Binding-site contacts:
Ligand atom O contacts residue ARG74 of chain 2.B at 2.6 Å (salt-bridge).
Ligand atom OD1 contacts residue SER57 of chain 2.B at 3.3 Å (h-bond).
Ligand atom CD1 contacts residue ALA73 of chain 2.B at 3.5 Å (hydrophobic).
Ligand atom ND2 contacts residue ALA58 of chain 2.B at 3.1 Å (h-bond).
Ligand atom CG contacts residue ARG74 of chain 2.B at 3.2 Å.
Ligand atom CE1 contacts residue SER79 of chain 2.B at 3.3 Å.
Ligand atom ND2 contacts residue ASN53 of chain 2.B at 2.9 Å (h-bond).
Ligand atom CB contacts residue ARG74 of chain 2.B at 3.7 Å.
Ligand atom N contacts residue SER57 of chain 2.B at 3.0 Å (h-bond).
Ligand atom CB contacts residue TYR28 of chain 2.B at 3.6 Å (hydrophobic).
Ligand atom CB contacts residue CYS44 of chain 2.B at 3.0 Å (hydrophobic).
Ligand atom CB contacts residue SER57 of chain 2.B at 3.6 Å.
Ligand atom OD2 contacts residue GLY77 of chain 2.B at 3.0 Å (h-bond).
Ligand atom OD2 contacts residue ARG74 of chain 2.B at 3.3 Å.
Ligand atom CG contacts residue LYS76 of chain 2.B at 3.6 Å.
Ligand atom OD1 contacts residue ASN53 of chain 2.B at 2.8 Å (h-bond).
Ligand atom SG contacts residue PHE75 of chain 2.B at 3.6 Å.
Ligand atom OD1 contacts residue LYS76 of chain 2.B at 3.3 Å (salt-bridge).
Ligand atom O contacts residue ALA58 of chain 2.B at 3.4 Å.
Ligand atom O contacts residue ALA58 of chain 2.B at 3.3 Å.
Ligand atom CG contacts residue ARG95 of chain 2.B at 3.5 Å.
Ligand atom CB contacts residue ASN53 of chain 2.B at 3.6 Å.
Ligand atom CB contacts residue ALA58 of chain 2.B at 3.6 Å (hydrophobic).
Ligand atom CB contacts residue ARG74 of chain 2.B at 3.6 Å.
Ligand atom CD2 contacts residue THR59 of chain 2.B at 3.6 Å.
Ligand atom N contacts residue VAL51 of chain 2.B at 2.8 Å (h-bond).
Ligand atom OH contacts residue ASN72 of chain 2.B at 3.4 Å.
Ligand atom CA contacts residue VAL51 of chain 2.B at 3.4 Å (hydrophobic).
Ligand atom CD1 contacts residue ARG74 of chain 2.B at 3.5 Å.
Ligand atom CA contacts residue ARG74 of chain 2.B at 3.5 Å.
Ligand atom N contacts residue ARG74 of chain 2.B at 2.8 Å (salt-bridge).
Ligand atom OH contacts residue SER79 of chain 2.B at 3.2 Å (h-bond).
Ligand atom SG contacts residue CYS44 of chain 2.B at 2.0 Å (h-bond).
Ligand atom O contacts residue SER57 of chain 2.B at 3.5 Å (h-bond).
Ligand atom OD2 contacts residue PHE75 of chain 2.B at 3.5 Å (h-bond).
Ligand atom C contacts residue VAL51 of chain 2.B at 3.6 Å (hydrophobic).
Ligand atom OD2 contacts residue LYS76 of chain 2.B at 3.1 Å (salt-bridge).
Ligand atom OD1 contacts residue ARG74 of chain 2.B at 3.6 Å.
Ligand atom CB contacts residue VAL51 of chain 2.B at 3.7 Å (hydrophobic).
Ligand atom C contacts residue ARG74 of chain 2.B at 3.6 Å.

The protein below binds the small molecule below.
Small molecule (SMILES): C[C@H](N)C(=O)N[C@@H](CS)C(=O)N[C@@H](CC(N)=O)C(=O)N[C@@H](CC(=O)O)C(=O)N[C@@H](CCC(=O)O)C(=O)N[C@@H](CC(N)=O)C(=O)N[C@@H](Cc1ccc(O)cc1)C(=O)N[C@@H](C)C(=O)O

Sequence of chain 2.B:
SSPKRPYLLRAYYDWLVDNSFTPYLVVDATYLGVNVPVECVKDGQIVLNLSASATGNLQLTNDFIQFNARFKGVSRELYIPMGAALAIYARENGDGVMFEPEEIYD